A small-molecule ligand and the protein it binds are described below.
Small molecule (SMILES): CC(=O)N[C@H]1CO[C@H](CO[C@@H]2O[C@@H](C)[C@@H](O)[C@@H](O)[C@@H]2O)[C@@H](O)[C@@H]1O

Binding-site contacts:
Ligand atom O5 contacts residue ARG42 of chain 1.A at 3.5 Å (salt-bridge).
Ligand atom C2 contacts residue ASN85 of chain 1.A at 2.4 Å.
Ligand atom O5 contacts residue ASN85 of chain 1.A at 2.4 Å (h-bond).
Ligand atom C7 contacts residue ASN85 of chain 1.A at 3.6 Å.
Ligand atom C1 contacts residue ARG42 of chain 1.A at 3.6 Å.
Ligand atom N2 contacts residue ASN85 of chain 1.A at 2.9 Å (h-bond).
Ligand atom C6 contacts residue ARG42 of chain 1.A at 4.1 Å.
Ligand atom C5 contacts residue ARG42 of chain 1.A at 3.6 Å.
Ligand atom C3 contacts residue ASN85 of chain 1.A at 3.8 Å.
Ligand atom C4 contacts residue ASN85 of chain 1.A at 4.2 Å.
Ligand atom C1 contacts residue ASN85 of chain 1.A at 1.4 Å.
Ligand atom C5 contacts residue ASN85 of chain 1.A at 3.7 Å.
Ligand atom O7 contacts residue ASN85 of chain 1.A at 3.8 Å.

Sequence of chain 1.A:
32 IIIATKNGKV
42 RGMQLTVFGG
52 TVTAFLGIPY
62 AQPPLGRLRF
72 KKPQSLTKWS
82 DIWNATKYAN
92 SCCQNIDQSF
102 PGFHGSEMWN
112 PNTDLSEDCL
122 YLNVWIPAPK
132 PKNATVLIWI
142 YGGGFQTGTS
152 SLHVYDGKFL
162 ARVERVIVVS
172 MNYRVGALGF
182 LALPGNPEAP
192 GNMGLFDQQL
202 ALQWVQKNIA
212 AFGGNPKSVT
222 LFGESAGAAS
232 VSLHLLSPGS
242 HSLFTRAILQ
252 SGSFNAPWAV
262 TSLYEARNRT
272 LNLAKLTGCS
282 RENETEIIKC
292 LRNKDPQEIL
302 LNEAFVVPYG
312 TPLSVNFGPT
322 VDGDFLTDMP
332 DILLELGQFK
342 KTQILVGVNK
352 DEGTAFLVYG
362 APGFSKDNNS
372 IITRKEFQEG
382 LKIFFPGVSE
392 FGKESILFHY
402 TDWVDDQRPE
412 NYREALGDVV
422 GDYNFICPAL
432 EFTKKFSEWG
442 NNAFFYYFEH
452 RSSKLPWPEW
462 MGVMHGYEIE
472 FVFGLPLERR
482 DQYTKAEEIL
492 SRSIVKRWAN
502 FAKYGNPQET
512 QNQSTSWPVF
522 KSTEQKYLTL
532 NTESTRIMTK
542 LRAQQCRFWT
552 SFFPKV